Sequence of chain 1.C:
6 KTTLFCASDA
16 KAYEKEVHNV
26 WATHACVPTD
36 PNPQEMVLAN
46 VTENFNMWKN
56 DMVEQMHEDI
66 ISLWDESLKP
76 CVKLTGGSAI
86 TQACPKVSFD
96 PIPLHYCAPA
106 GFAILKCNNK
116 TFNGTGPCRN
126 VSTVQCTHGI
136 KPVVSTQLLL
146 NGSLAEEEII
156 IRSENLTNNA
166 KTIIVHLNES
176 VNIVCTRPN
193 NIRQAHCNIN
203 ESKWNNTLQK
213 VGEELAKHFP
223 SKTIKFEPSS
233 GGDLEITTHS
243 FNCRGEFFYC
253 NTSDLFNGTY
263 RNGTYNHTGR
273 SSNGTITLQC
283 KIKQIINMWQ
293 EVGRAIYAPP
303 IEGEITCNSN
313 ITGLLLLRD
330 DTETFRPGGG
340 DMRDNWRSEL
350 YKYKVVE

A protein and the small-molecule ligand that binds it are described below.
Small molecule (SMILES): [H]/N=C(/N)NC[C@@H]1[C@@H](NC(=O)C(=O)Nc2ccc(Cl)c(F)c2)c2ccc(CNC)cc2N1C(=O)OCC(F)(F)F

Binding-site contacts:
Ligand atom O28 contacts residue ASN289 of chain 1.C at 3.3 Å (h-bond).
Ligand atom CL23 contacts residue PHE243 of chain 1.C at 3.6 Å.
Ligand atom N30 contacts residue MET290 of chain 1.C at 2.8 Å (h-bond).
Ligand atom C19 contacts residue ASN289 of chain 1.C at 3.4 Å.
Ligand atom N18 contacts residue GLU237 of chain 1.C at 3.3 Å.
Ligand atom N18 contacts residue ASN289 of chain 1.C at 2.8 Å (h-bond).
Ligand atom C26 contacts residue SER242 of chain 1.C at 3.6 Å.
Ligand atom N15 contacts residue GLY339 of chain 1.C at 2.9 Å (h-bond).
Ligand atom C06 contacts residue ILE238 of chain 1.C at 3.7 Å (hydrophobic).
Ligand atom C04 contacts residue GLY339 of chain 1.C at 3.4 Å.
Ligand atom O34 contacts residue TRP291 of chain 1.C at 3.3 Å (h-bond).
Ligand atom F38 contacts residue GLN292 of chain 1.C at 3.6 Å.
Ligand atom C19 contacts residue GLU237 of chain 1.C at 3.4 Å.
Ligand atom C16 contacts residue MET290 of chain 1.C at 3.6 Å (hydrophobic).
Ligand atom N32 contacts residue GLY295 of chain 1.C at 3.1 Å (h-bond).
Ligand atom N32 contacts residue GLU293 of chain 1.C at 3.5 Å (salt-bridge).
Ligand atom C20 contacts residue ASN289 of chain 1.C at 3.0 Å.
Ligand atom O28 contacts residue MET290 of chain 1.C at 3.1 Å (h-bond).
Ligand atom F25 contacts residue SER140 of chain 1.C at 3.5 Å.
Ligand atom O27 contacts residue MET341 of chain 1.C at 3.4 Å.
Ligand atom F25 contacts residue VAL139 of chain 1.C at 3.6 Å.
Ligand atom C17 contacts residue TRP291 of chain 1.C at 3.7 Å (hydrophobic).
Ligand atom C11 contacts residue GLY338 of chain 1.C at 3.5 Å.
Ligand atom O27 contacts residue GLY339 of chain 1.C at 3.4 Å (h-bond).
Ligand atom F38 contacts residue GLU293 of chain 1.C at 3.3 Å.
Ligand atom N03 contacts residue GLY339 of chain 1.C at 3.2 Å (h-bond).
Ligand atom F25 contacts residue SER242 of chain 1.C at 3.2 Å.
Ligand atom C14 contacts residue GLY339 of chain 1.C at 3.6 Å.
Ligand atom CL23 contacts residue PHE249 of chain 1.C at 3.7 Å.
Ligand atom C02 contacts residue GLY339 of chain 1.C at 3.4 Å.
Ligand atom C31 contacts residue MET290 of chain 1.C at 3.3 Å (hydrophobic).
Ligand atom C13 contacts residue GLY339 of chain 1.C at 3.5 Å.
Ligand atom C21 contacts residue ILE288 of chain 1.C at 3.6 Å (hydrophobic).
Ligand atom O27 contacts residue TRP291 of chain 1.C at 3.6 Å.
Ligand atom C35 contacts residue TRP291 of chain 1.C at 3.5 Å (hydrophobic).
Ligand atom N30 contacts residue GLU293 of chain 1.C at 3.4 Å (salt-bridge).
Ligand atom N32 contacts residue MET290 of chain 1.C at 3.0 Å (h-bond).
Ligand atom C05 contacts residue GLY339 of chain 1.C at 3.6 Å.
Ligand atom C20 contacts residue ILE288 of chain 1.C at 3.5 Å (hydrophobic).
Ligand atom C24 contacts residue SER242 of chain 1.C at 3.4 Å.